A small-molecule ligand and the protein it binds are described below.
Small molecule (SMILES): CC(=O)N[C@@H]1[C@@H](O[C@@H]2O[C@H](CO)[C@H](O)[C@H](O)[C@H]2O)[C@@H](O)[C@@H](CO)O[C@@H]1O

Binding-site contacts:
Ligand atom O3 contacts residue GLY139 of chain 1.B at 3.4 Å (h-bond).
Ligand atom O5 contacts residue PHE1 of chain 1.B at 3.4 Å (h-bond).
Ligand atom O3 contacts residue LYS132 of chain 1.B at 2.8 Å (salt-bridge).
Ligand atom O4 contacts residue ASP45 of chain 1.B at 3.5 Å (salt-bridge).
Ligand atom C5 contacts residue ASP45 of chain 1.B at 3.8 Å.
Ligand atom O1 contacts residue TYR46 of chain 1.B at 3.3 Å.
Ligand atom C6 contacts residue PHE1 of chain 1.B at 4.0 Å (hydrophobic).
Ligand atom C6 contacts residue ASP45 of chain 1.B at 3.6 Å.
Ligand atom C6 contacts residue ASN44 of chain 1.B at 3.3 Å.
Ligand atom C3 contacts residue LYS132 of chain 1.B at 3.6 Å.
Ligand atom C8 contacts residue TYR46 of chain 1.B at 3.2 Å (hydrophobic).
Ligand atom C3 contacts residue TYR46 of chain 1.B at 3.9 Å (hydrophobic).
Ligand atom C6 contacts residue ASP51 of chain 1.B at 3.7 Å.
Ligand atom O6 contacts residue PHE1 of chain 1.B at 2.9 Å (h-bond).
Ligand atom C5 contacts residue TYR46 of chain 1.B at 3.9 Å (hydrophobic).
Ligand atom O4 contacts residue PHE1 of chain 1.B at 3.0 Å (h-bond).
Ligand atom C4 contacts residue PHE1 of chain 1.B at 4.0 Å (hydrophobic).
Ligand atom O3 contacts residue ALA134 of chain 1.B at 3.4 Å.
Ligand atom C5 contacts residue PHE1 of chain 1.B at 3.9 Å (hydrophobic).
Ligand atom C4 contacts residue ASP53 of chain 1.B at 3.3 Å.
Ligand atom C7 contacts residue TYR46 of chain 1.B at 3.7 Å (hydrophobic).
Ligand atom C4 contacts residue ASP51 of chain 1.B at 3.7 Å.
Ligand atom C2 contacts residue LYS132 of chain 1.B at 3.9 Å.
Ligand atom C6 contacts residue ASP45 of chain 1.B at 3.7 Å.
Ligand atom N2 contacts residue TYR46 of chain 1.B at 3.1 Å (h-bond).
Ligand atom O4 contacts residue ASP53 of chain 1.B at 2.5 Å (salt-bridge).
Ligand atom O6 contacts residue ASN44 of chain 1.B at 3.6 Å.
Ligand atom C3 contacts residue ALA134 of chain 1.B at 3.9 Å (hydrophobic).
Ligand atom C1 contacts residue TYR46 of chain 1.B at 3.7 Å (hydrophobic).
Ligand atom O6 contacts residue ASP53 of chain 1.B at 2.7 Å (salt-bridge).
Ligand atom C4 contacts residue ALA134 of chain 1.B at 3.7 Å (hydrophobic).
Ligand atom O2 contacts residue ASN140 of chain 1.B at 3.0 Å (h-bond).
Ligand atom C4 contacts residue LYS132 of chain 1.B at 3.8 Å.
Ligand atom C6 contacts residue ASP53 of chain 1.B at 3.3 Å.
Ligand atom O6 contacts residue ASP45 of chain 1.B at 2.9 Å (salt-bridge).
Ligand atom C4 contacts residue ASP45 of chain 1.B at 3.2 Å.
Ligand atom O3 contacts residue ASN140 of chain 1.B at 3.5 Å.
Ligand atom O4 contacts residue ALA134 of chain 1.B at 3.9 Å.
Ligand atom O4 contacts residue LYS132 of chain 1.B at 2.9 Å (salt-bridge).
Ligand atom C3 contacts residue ASP51 of chain 1.B at 3.5 Å.

Sequence of chain 1.B:
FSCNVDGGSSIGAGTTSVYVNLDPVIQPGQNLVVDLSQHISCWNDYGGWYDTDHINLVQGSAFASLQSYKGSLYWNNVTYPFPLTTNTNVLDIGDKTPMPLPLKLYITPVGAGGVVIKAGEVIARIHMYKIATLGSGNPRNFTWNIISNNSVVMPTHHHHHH